Sequence of chain 1.D:
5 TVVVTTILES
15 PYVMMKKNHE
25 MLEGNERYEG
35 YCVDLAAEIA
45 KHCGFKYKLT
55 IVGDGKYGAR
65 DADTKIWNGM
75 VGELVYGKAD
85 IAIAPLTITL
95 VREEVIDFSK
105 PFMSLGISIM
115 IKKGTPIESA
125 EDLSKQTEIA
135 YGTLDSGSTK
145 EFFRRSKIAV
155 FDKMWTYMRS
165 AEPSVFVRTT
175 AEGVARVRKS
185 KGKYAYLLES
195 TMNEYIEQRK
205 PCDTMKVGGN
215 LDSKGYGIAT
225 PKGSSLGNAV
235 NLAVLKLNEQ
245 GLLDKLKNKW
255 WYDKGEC

A small-molecule ligand and the protein it binds are described below.
Small molecule (SMILES): O=c1[nH]c2cc3no[n+]([O-])c3cc2[nH]c1=O

Binding-site contacts:
Ligand atom NAH contacts residue PRO89 of chain 1.D at 2.6 Å (h-bond).
Ligand atom OAB contacts residue THR91 of chain 1.D at 2.9 Å (h-bond).
Ligand atom NAP contacts residue GLU193 of chain 1.D at 2.8 Å (salt-bridge).
Ligand atom CAO contacts residue TYR220 of chain 1.D at 3.6 Å (hydrophobic).
Ligand atom OAC contacts residue GLU193 of chain 1.D at 3.5 Å (salt-bridge).
Ligand atom NAG contacts residue TYR61 of chain 1.D at 3.6 Å.
Ligand atom OAA contacts residue ARG96 of chain 1.D at 3.0 Å (salt-bridge).
Ligand atom NAF contacts residue GLU193 of chain 1.D at 3.2 Å (salt-bridge).
Ligand atom NAH contacts residue THR91 of chain 1.D at 3.5 Å.
Ligand atom CAE contacts residue TYR220 of chain 1.D at 3.6 Å (hydrophobic).
Ligand atom CAM contacts residue GLU193 of chain 1.D at 3.7 Å.
Ligand atom NAH contacts residue TYR61 of chain 1.D at 3.5 Å.
Ligand atom OAB contacts residue PRO89 of chain 1.D at 3.7 Å.
Ligand atom CAM contacts residue TYR61 of chain 1.D at 3.6 Å (hydrophobic).
Ligand atom OAC contacts residue TYR16 of chain 1.D at 3.1 Å.
Ligand atom OAA contacts residue TYR61 of chain 1.D at 3.9 Å.
Ligand atom CAE contacts residue PRO89 of chain 1.D at 3.1 Å (hydrophobic).
Ligand atom OAB contacts residue LEU90 of chain 1.D at 3.5 Å.
Ligand atom CAO contacts residue GLU193 of chain 1.D at 2.6 Å.
Ligand atom CAE contacts residue TYR61 of chain 1.D at 3.4 Å (hydrophobic).
Ligand atom CAE contacts residue GLU193 of chain 1.D at 3.1 Å.
Ligand atom CAK contacts residue THR91 of chain 1.D at 3.6 Å.
Ligand atom NAP contacts residue TYR220 of chain 1.D at 3.5 Å (h-bond).
Ligand atom OAI contacts residue MET196 of chain 1.D at 3.1 Å.
Ligand atom CAJ contacts residue ARG96 of chain 1.D at 3.8 Å.
Ligand atom CAK contacts residue TYR61 of chain 1.D at 3.4 Å (hydrophobic).
Ligand atom CAJ contacts residue TYR61 of chain 1.D at 3.6 Å (hydrophobic).
Ligand atom OAC contacts residue TYR220 of chain 1.D at 3.0 Å (h-bond).
Ligand atom CAD contacts residue GLU193 of chain 1.D at 3.6 Å.
Ligand atom CAN contacts residue PRO89 of chain 1.D at 3.3 Å (hydrophobic).
Ligand atom OAC contacts residue PRO89 of chain 1.D at 3.9 Å.
Ligand atom OAB contacts residue ARG96 of chain 1.D at 2.8 Å (salt-bridge).
Ligand atom CAL contacts residue GLU193 of chain 1.D at 2.9 Å.
Ligand atom CAK contacts residue PRO89 of chain 1.D at 3.7 Å (hydrophobic).
Ligand atom OAI contacts residue GLU193 of chain 1.D at 3.2 Å (salt-bridge).
Ligand atom CAK contacts residue ARG96 of chain 1.D at 3.8 Å.
Ligand atom CAN contacts residue TYR61 of chain 1.D at 3.5 Å (hydrophobic).
Ligand atom CAO contacts residue TYR61 of chain 1.D at 3.6 Å (hydrophobic).
Ligand atom CAN contacts residue GLU193 of chain 1.D at 3.6 Å.
Ligand atom OAB contacts residue TYR61 of chain 1.D at 3.6 Å.